A protein and the small-molecule ligand that binds it are described below.
Small molecule (SMILES): CC(=O)N[C@@H]1[C@@H](O)[C@H](O)[C@@H](CO)O[C@H]1O

Binding-site contacts:
Ligand atom O7 contacts residue ILE240 of chain 1.A at 4.3 Å.
Ligand atom C1 contacts residue TRP384 of chain 1.A at 4.1 Å (hydrophobic).
Ligand atom C3 contacts residue ASN241 of chain 1.A at 3.6 Å.
Ligand atom O7 contacts residue ASN241 of chain 1.A at 3.1 Å (h-bond).
Ligand atom C5 contacts residue ALA244 of chain 1.A at 4.0 Å (hydrophobic).
Ligand atom C5 contacts residue ASN241 of chain 1.A at 3.2 Å.
Ligand atom C5 contacts residue TRP384 of chain 1.A at 4.3 Å (hydrophobic).
Ligand atom N2 contacts residue ASN241 of chain 1.A at 3.0 Å (h-bond).
Ligand atom C2 contacts residue ASN241 of chain 1.A at 2.4 Å.
Ligand atom C4 contacts residue TRP384 of chain 1.A at 4.1 Å (hydrophobic).
Ligand atom C1 contacts residue ALA244 of chain 1.A at 4.2 Å (hydrophobic).
Ligand atom C4 contacts residue ASN241 of chain 1.A at 3.9 Å.
Ligand atom C7 contacts residue ASN241 of chain 1.A at 3.3 Å.
Ligand atom O6 contacts residue ALA244 of chain 1.A at 3.2 Å.
Ligand atom C3 contacts residue TRP384 of chain 1.A at 4.5 Å (hydrophobic).
Ligand atom O5 contacts residue TRP384 of chain 1.A at 3.7 Å.
Ligand atom C7 contacts residue TRP384 of chain 1.A at 4.4 Å (hydrophobic).
Ligand atom C6 contacts residue TRP384 of chain 1.A at 4.1 Å (hydrophobic).
Ligand atom O6 contacts residue THR243 of chain 1.A at 4.3 Å.
Ligand atom C2 contacts residue TRP384 of chain 1.A at 3.8 Å (hydrophobic).
Ligand atom C6 contacts residue ALA244 of chain 1.A at 3.8 Å (hydrophobic).
Ligand atom C1 contacts residue ASN241 of chain 1.A at 1.3 Å.
Ligand atom O5 contacts residue ALA244 of chain 1.A at 3.4 Å.
Ligand atom O6 contacts residue LYS388 of chain 1.A at 4.2 Å.
Ligand atom O7 contacts residue TRP384 of chain 1.A at 3.4 Å.
Ligand atom C6 contacts residue ASN241 of chain 1.A at 4.3 Å.
Ligand atom O5 contacts residue ASN241 of chain 1.A at 2.0 Å (h-bond).

Sequence of chain 1.A:
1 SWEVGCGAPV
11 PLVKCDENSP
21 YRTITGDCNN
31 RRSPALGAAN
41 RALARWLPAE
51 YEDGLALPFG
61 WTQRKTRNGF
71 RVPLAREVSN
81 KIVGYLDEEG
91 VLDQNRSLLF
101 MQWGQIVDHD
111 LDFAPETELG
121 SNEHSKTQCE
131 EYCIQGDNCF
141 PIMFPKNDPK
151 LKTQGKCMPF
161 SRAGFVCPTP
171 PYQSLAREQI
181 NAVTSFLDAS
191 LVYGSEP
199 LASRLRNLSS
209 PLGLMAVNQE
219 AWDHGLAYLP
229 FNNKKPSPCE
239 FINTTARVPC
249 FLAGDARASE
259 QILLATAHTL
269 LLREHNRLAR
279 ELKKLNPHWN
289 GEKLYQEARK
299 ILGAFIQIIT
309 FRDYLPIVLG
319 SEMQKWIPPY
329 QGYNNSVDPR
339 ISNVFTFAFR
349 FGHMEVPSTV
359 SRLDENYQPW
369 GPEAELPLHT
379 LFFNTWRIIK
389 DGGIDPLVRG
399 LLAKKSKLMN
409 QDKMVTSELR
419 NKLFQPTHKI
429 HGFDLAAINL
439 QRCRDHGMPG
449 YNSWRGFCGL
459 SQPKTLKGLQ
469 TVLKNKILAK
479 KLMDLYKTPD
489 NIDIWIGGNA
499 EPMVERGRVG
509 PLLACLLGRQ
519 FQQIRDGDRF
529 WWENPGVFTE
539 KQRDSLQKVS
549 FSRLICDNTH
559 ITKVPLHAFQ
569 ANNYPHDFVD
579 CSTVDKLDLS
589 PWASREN